Sequence of chain 1.B:
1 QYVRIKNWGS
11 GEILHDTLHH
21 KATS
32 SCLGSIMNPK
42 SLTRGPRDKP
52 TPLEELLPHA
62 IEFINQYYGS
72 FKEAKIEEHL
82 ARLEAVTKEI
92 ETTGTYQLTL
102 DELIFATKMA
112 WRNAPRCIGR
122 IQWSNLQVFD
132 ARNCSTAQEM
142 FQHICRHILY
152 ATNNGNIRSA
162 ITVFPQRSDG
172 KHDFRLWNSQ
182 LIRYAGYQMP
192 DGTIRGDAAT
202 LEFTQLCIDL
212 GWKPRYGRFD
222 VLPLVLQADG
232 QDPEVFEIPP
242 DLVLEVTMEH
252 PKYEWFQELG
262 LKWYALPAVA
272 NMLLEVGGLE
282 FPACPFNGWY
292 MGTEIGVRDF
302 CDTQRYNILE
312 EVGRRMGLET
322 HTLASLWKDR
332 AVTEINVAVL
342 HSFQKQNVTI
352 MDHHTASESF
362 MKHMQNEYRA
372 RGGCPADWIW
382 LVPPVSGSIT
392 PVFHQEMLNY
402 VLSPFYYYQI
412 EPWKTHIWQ

A small-molecule ligand and the protein it binds are described below.
Small molecule (SMILES): NC(=[NH2+])NCCC[C@H](N)C(=O)O

Binding-site contacts:
Ligand atom OXT contacts residue TYR265 of chain 1.B at 3.6 Å (h-bond).
Ligand atom N contacts residue HEM1 of chain 1.H at 3.1 Å (h-bond).
Ligand atom OXT contacts residue GLN181 of chain 1.B at 3.5 Å (h-bond).
Ligand atom C contacts residue GLU295 of chain 1.B at 4.2 Å.
Ligand atom CG contacts residue GLN181 of chain 1.B at 4.3 Å.
Ligand atom C contacts residue TYR291 of chain 1.B at 3.5 Å (hydrophobic).
Ligand atom CZ contacts residue GLU295 of chain 1.B at 3.4 Å.
Ligand atom CB contacts residue TYR291 of chain 1.B at 3.8 Å (hydrophobic).
Ligand atom CG contacts residue GLU295 of chain 1.B at 3.8 Å.
Ligand atom OXT contacts residue TYR291 of chain 1.B at 2.8 Å (h-bond).
Ligand atom CB contacts residue GLU295 of chain 1.B at 3.1 Å.
Ligand atom O contacts residue GLU295 of chain 1.B at 3.8 Å.
Ligand atom C contacts residue ASP300 of chain 1.B at 3.6 Å.
Ligand atom CA contacts residue GLU295 of chain 1.B at 3.5 Å.
Ligand atom CZ contacts residue HEM1 of chain 1.H at 3.8 Å.
Ligand atom CZ contacts residue PRO268 of chain 1.B at 3.7 Å (hydrophobic).
Ligand atom NH2 contacts residue HEM1 of chain 1.H at 3.5 Å.
Ligand atom NH1 contacts residue HEM1 of chain 1.H at 3.5 Å (h-bond).
Ligand atom NH2 contacts residue PRO268 of chain 1.B at 3.9 Å.
Ligand atom OXT contacts residue TRP264 of chain 1.B at 4.2 Å.
Ligand atom CA contacts residue TYR291 of chain 1.B at 4.2 Å (hydrophobic).
Ligand atom NH1 contacts residue PRO268 of chain 1.B at 3.9 Å.
Ligand atom NH2 contacts residue TRP290 of chain 1.B at 2.8 Å (h-bond).
Ligand atom CD contacts residue HEM1 of chain 1.H at 3.8 Å.
Ligand atom NE contacts residue GLU295 of chain 1.B at 2.6 Å (salt-bridge).
Ligand atom NE contacts residue HEM1 of chain 1.H at 3.9 Å.
Ligand atom CZ contacts residue TRP290 of chain 1.B at 3.9 Å (hydrophobic).
Ligand atom NH2 contacts residue TYR291 of chain 1.B at 3.9 Å.
Ligand atom NE contacts residue PRO268 of chain 1.B at 3.7 Å.
Ligand atom CB contacts residue GLN181 of chain 1.B at 4.1 Å.
Ligand atom CD contacts residue VAL270 of chain 1.B at 4.1 Å (hydrophobic).
Ligand atom CD contacts residue GLU295 of chain 1.B at 3.6 Å.
Ligand atom N contacts residue GLU295 of chain 1.B at 2.8 Å (salt-bridge).
Ligand atom CA contacts residue HEM1 of chain 1.H at 4.0 Å.
Ligand atom O contacts residue TYR291 of chain 1.B at 3.4 Å.
Ligand atom NH2 contacts residue GLU295 of chain 1.B at 3.0 Å (salt-bridge).
Ligand atom CB contacts residue PRO268 of chain 1.B at 4.0 Å (hydrophobic).
Ligand atom CG contacts residue HEM1 of chain 1.H at 4.3 Å.
Ligand atom O contacts residue ASP300 of chain 1.B at 2.7 Å (salt-bridge).
Ligand atom OXT contacts residue ASP300 of chain 1.B at 3.7 Å.